The protein below binds the small molecule below.
Small molecule (SMILES): CC(=O)N[C@@H]1[C@@H](O)[C@H](O)[C@@H](CO)O[C@H]1O

Sequence of chain 1.E:
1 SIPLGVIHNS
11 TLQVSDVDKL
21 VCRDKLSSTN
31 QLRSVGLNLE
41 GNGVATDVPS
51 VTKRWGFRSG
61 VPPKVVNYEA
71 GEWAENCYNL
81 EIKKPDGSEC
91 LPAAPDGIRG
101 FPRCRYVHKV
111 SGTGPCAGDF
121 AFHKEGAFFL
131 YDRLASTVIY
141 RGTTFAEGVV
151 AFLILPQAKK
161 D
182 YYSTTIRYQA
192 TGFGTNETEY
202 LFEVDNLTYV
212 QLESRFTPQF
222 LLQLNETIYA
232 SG

Binding-site contacts:
Ligand atom O5 contacts residue ASN9 of chain 1.E at 2.3 Å (h-bond).
Ligand atom C5 contacts residue ASN9 of chain 1.E at 3.6 Å.
Ligand atom C2 contacts residue ASN9 of chain 1.E at 2.5 Å.
Ligand atom N2 contacts residue ASN9 of chain 1.E at 2.9 Å (h-bond).
Ligand atom C1 contacts residue ASN9 of chain 1.E at 1.4 Å.
Ligand atom C3 contacts residue ASN9 of chain 1.E at 3.8 Å.
Ligand atom C4 contacts residue ASN9 of chain 1.E at 4.2 Å.
Ligand atom C8 contacts residue ASN9 of chain 1.E at 4.3 Å.
Ligand atom O7 contacts residue ASN9 of chain 1.E at 2.9 Å (h-bond).
Ligand atom C7 contacts residue ASN9 of chain 1.E at 3.1 Å.